Sequence of chain 26.E:
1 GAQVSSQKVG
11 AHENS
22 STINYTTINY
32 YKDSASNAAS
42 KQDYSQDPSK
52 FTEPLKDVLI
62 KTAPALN

This protein binds this small molecule.
Small molecule (SMILES): CC[C@H](C)[C@H](N)C(=O)N[C@@H](CO)C(=O)N[C@@H](CCC(=O)O)C(=O)N[C@H](C=O)C(C)C

Binding-site contacts:
Ligand atom O contacts residue VAL4 of chain 26.E at 4.4 Å.
Ligand atom N contacts residue GLN3 of chain 26.E at 4.5 Å.
Ligand atom OE2 contacts residue VAL4 of chain 26.E at 3.6 Å.
Ligand atom OE1 contacts residue VAL4 of chain 26.E at 3.3 Å (h-bond).
Ligand atom C contacts residue ALA2 of chain 26.E at 4.2 Å (hydrophobic).
Ligand atom N contacts residue VAL4 of chain 26.E at 4.1 Å.
Ligand atom CA contacts residue GLN3 of chain 26.E at 4.3 Å.
Ligand atom CA contacts residue ALA2 of chain 26.E at 3.8 Å (hydrophobic).
Ligand atom C contacts residue VAL4 of chain 26.E at 4.4 Å (hydrophobic).
Ligand atom CB contacts residue VAL4 of chain 26.E at 4.2 Å (hydrophobic).
Ligand atom CA contacts residue VAL4 of chain 26.E at 4.0 Å (hydrophobic).
Ligand atom CG2 contacts residue VAL4 of chain 26.E at 3.4 Å (hydrophobic).
Ligand atom N contacts residue VAL4 of chain 26.E at 3.0 Å (h-bond).
Ligand atom CG2 contacts residue SER5 of chain 26.E at 3.2 Å.
Ligand atom CB contacts residue GLN3 of chain 26.E at 3.6 Å.
Ligand atom N contacts residue ALA2 of chain 26.E at 4.3 Å.
Ligand atom CG2 contacts residue ALA2 of chain 26.E at 4.3 Å (hydrophobic).
Ligand atom CG1 contacts residue GLN3 of chain 26.E at 3.0 Å.
Ligand atom N contacts residue ALA2 of chain 26.E at 2.8 Å (h-bond).
Ligand atom CB contacts residue VAL4 of chain 26.E at 4.0 Å (hydrophobic).
Ligand atom CB contacts residue GLN3 of chain 26.E at 4.1 Å.
Ligand atom CA contacts residue VAL4 of chain 26.E at 3.5 Å (hydrophobic).
Ligand atom CA contacts residue ALA2 of chain 26.E at 3.4 Å (hydrophobic).
Ligand atom CB contacts residue ALA2 of chain 26.E at 4.0 Å (hydrophobic).
Ligand atom O contacts residue GLN3 of chain 26.E at 3.0 Å (h-bond).
Ligand atom C contacts residue ALA2 of chain 26.E at 3.6 Å (hydrophobic).
Ligand atom CG2 contacts residue GLN3 of chain 26.E at 3.9 Å.
Ligand atom C contacts residue VAL4 of chain 26.E at 3.5 Å (hydrophobic).
Ligand atom CB contacts residue ALA2 of chain 26.E at 3.5 Å (hydrophobic).
Ligand atom C contacts residue VAL4 of chain 26.E at 4.5 Å (hydrophobic).
Ligand atom O contacts residue VAL4 of chain 26.E at 4.2 Å.
Ligand atom CD contacts residue VAL4 of chain 26.E at 3.8 Å (hydrophobic).
Ligand atom OG contacts residue GLN3 of chain 26.E at 3.3 Å (h-bond).
Ligand atom C contacts residue GLN3 of chain 26.E at 3.8 Å.